Sequence of chain 1.E:
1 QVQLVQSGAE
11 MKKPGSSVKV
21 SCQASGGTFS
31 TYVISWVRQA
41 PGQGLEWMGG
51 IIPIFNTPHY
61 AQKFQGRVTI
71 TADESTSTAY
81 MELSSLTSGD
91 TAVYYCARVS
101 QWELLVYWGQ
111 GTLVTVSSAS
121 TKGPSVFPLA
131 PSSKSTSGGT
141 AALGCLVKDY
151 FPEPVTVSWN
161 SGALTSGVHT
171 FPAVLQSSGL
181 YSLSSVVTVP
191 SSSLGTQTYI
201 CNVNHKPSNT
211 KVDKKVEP

Sequence of chain 1.D:
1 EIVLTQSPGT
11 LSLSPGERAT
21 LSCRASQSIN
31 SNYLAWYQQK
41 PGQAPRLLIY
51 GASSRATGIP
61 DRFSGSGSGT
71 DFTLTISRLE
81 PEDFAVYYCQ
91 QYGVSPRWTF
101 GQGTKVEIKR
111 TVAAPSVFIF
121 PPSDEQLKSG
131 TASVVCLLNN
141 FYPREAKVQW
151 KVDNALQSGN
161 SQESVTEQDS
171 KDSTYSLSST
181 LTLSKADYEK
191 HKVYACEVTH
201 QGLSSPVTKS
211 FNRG

This protein binds this small molecule.
Small molecule (SMILES): CC(=O)N[C@H]1[C@H](O[C@H]2[C@H](O)[C@@H](NC(C)=O)CO[C@@H]2CO[C@@H]2O[C@@H](C)[C@@H](O)[C@@H](O)[C@@H]2O)O[C@H](CO)[C@@H](O[C@@H]2O[C@H](CO)[C@@H](O)[C@H](O)[C@@H]2O)[C@@H]1O

Binding-site contacts:
Ligand atom C4 contacts residue THR57 of chain 1.D at 3.9 Å.
Ligand atom C1 contacts residue ASN14 of chain 1.C at 1.4 Å.
Ligand atom O3 contacts residue ALA43 of chain 1.C at 3.5 Å (h-bond).
Ligand atom O7 contacts residue LEU112 of chain 1.C at 3.8 Å.
Ligand atom O2 contacts residue PRO44 of chain 1.C at 4.0 Å.
Ligand atom C6 contacts residue TYR107 of chain 1.E at 3.9 Å (hydrophobic).
Ligand atom C8 contacts residue LEU112 of chain 1.C at 3.6 Å (hydrophobic).
Ligand atom N2 contacts residue TYR50 of chain 1.D at 3.1 Å (h-bond).
Ligand atom C5 contacts residue GLU103 of chain 1.E at 3.9 Å.
Ligand atom C3 contacts residue LEU42 of chain 1.C at 3.7 Å (hydrophobic).
Ligand atom C8 contacts residue ASN14 of chain 1.C at 3.4 Å.
Ligand atom C4 contacts residue GLU103 of chain 1.E at 3.8 Å.
Ligand atom O3 contacts residue LYS111 of chain 1.C at 4.1 Å.
Ligand atom C3 contacts residue THR57 of chain 1.D at 3.9 Å.
Ligand atom O7 contacts residue ASN14 of chain 1.C at 3.6 Å.
Ligand atom C2 contacts residue ASN14 of chain 1.C at 2.5 Å.
Ligand atom C6 contacts residue TYR107 of chain 1.E at 3.4 Å (hydrophobic).
Ligand atom O4 contacts residue LEU42 of chain 1.C at 3.4 Å (h-bond).
Ligand atom O3 contacts residue TYR50 of chain 1.D at 3.5 Å (h-bond).
Ligand atom C5 contacts residue TYR107 of chain 1.E at 3.4 Å (hydrophobic).
Ligand atom C2 contacts residue THR57 of chain 1.D at 3.4 Å.
Ligand atom N2 contacts residue ASN14 of chain 1.C at 3.0 Å (h-bond).
Ligand atom C8 contacts residue LEU105 of chain 1.E at 4.1 Å (hydrophobic).
Ligand atom O3 contacts residue LEU42 of chain 1.C at 2.6 Å (h-bond).
Ligand atom C2 contacts residue TYR50 of chain 1.D at 3.7 Å (hydrophobic).
Ligand atom C5 contacts residue ASN14 of chain 1.C at 3.6 Å.
Ligand atom C7 contacts residue THR57 of chain 1.D at 3.9 Å.
Ligand atom C3 contacts residue TYR50 of chain 1.D at 3.3 Å (hydrophobic).
Ligand atom O5 contacts residue ASN14 of chain 1.C at 2.4 Å (h-bond).
Ligand atom C7 contacts residue ASN14 of chain 1.C at 3.5 Å.
Ligand atom O5 contacts residue TYR107 of chain 1.E at 3.7 Å.
Ligand atom O5 contacts residue THR57 of chain 1.D at 4.0 Å.
Ligand atom C8 contacts residue TYR107 of chain 1.E at 3.9 Å (hydrophobic).
Ligand atom C8 contacts residue ALA15 of chain 1.C at 3.3 Å (hydrophobic).
Ligand atom C3 contacts residue ASN14 of chain 1.C at 3.8 Å.
Ligand atom C2 contacts residue LYS111 of chain 1.C at 3.9 Å.
Ligand atom O3 contacts residue THR57 of chain 1.D at 3.8 Å.
Ligand atom N2 contacts residue THR57 of chain 1.D at 4.0 Å.
Ligand atom O7 contacts residue THR57 of chain 1.D at 3.1 Å (h-bond).
Ligand atom O5 contacts residue GLU103 of chain 1.E at 3.9 Å.

Sequence of chain 1.C:
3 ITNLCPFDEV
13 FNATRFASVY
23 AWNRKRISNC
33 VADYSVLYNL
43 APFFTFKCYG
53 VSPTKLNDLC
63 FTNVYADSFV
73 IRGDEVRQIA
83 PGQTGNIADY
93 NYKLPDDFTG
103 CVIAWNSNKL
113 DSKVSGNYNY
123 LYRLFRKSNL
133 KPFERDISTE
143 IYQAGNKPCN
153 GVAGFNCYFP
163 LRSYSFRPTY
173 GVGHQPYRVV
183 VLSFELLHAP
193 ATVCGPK